Sequence of chain 1.A:
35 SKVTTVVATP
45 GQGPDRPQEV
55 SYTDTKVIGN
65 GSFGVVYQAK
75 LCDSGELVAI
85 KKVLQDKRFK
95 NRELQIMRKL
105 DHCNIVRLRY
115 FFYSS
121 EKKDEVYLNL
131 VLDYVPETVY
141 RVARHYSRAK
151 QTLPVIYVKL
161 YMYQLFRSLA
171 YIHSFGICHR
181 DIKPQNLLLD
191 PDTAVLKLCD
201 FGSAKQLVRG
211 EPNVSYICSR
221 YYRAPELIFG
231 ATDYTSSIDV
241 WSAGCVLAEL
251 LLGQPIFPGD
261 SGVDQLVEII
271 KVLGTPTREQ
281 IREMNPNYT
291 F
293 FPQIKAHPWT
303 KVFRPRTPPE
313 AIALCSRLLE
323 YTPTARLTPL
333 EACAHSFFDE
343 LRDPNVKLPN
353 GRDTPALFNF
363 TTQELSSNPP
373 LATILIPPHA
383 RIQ

Binding-site contacts:
Ligand atom C6 contacts residue ASP200 of chain 1.A at 3.4 Å.
Ligand atom O11 contacts residue ILE62 of chain 1.A at 3.4 Å.
Ligand atom C23 contacts residue THR138 of chain 1.A at 3.7 Å.
Ligand atom C6 contacts residue PHE67 of chain 1.A at 3.8 Å (hydrophobic).
Ligand atom C10 contacts residue ILE62 of chain 1.A at 3.8 Å (hydrophobic).
Ligand atom N19 contacts residue ALA83 of chain 1.A at 3.5 Å.
Ligand atom N19 contacts residue LEU188 of chain 1.A at 3.6 Å.
Ligand atom C30 contacts residue ALA83 of chain 1.A at 3.7 Å (hydrophobic).
Ligand atom O9 contacts residue LEU132 of chain 1.A at 3.4 Å.
Ligand atom C26 contacts residue VAL135 of chain 1.A at 2.9 Å (hydrophobic).
Ligand atom C28 contacts residue LEU188 of chain 1.A at 3.6 Å (hydrophobic).
Ligand atom C27 contacts residue LEU188 of chain 1.A at 3.5 Å (hydrophobic).
Ligand atom C30 contacts residue ASP133 of chain 1.A at 3.6 Å.
Ligand atom O8 contacts residue TYR134 of chain 1.A at 3.3 Å.
Ligand atom C16 contacts residue GLN185 of chain 1.A at 3.3 Å.
Ligand atom C23 contacts residue ARG141 of chain 1.A at 3.6 Å.
Ligand atom O15 contacts residue VAL135 of chain 1.A at 2.5 Å (h-bond).
Ligand atom O8 contacts residue LEU188 of chain 1.A at 3.4 Å.
Ligand atom O11 contacts residue ASN64 of chain 1.A at 3.5 Å (h-bond).
Ligand atom C10 contacts residue PHE67 of chain 1.A at 3.5 Å (hydrophobic).
Ligand atom C30 contacts residue LEU188 of chain 1.A at 3.2 Å (hydrophobic).
Ligand atom C24 contacts residue THR138 of chain 1.A at 3.6 Å.
Ligand atom O11 contacts residue PHE67 of chain 1.A at 3.3 Å.
Ligand atom C22 contacts residue ILE62 of chain 1.A at 3.6 Å (hydrophobic).
Ligand atom O8 contacts residue ASP133 of chain 1.A at 3.6 Å.
Ligand atom C5 contacts residue ASP200 of chain 1.A at 3.5 Å.
Ligand atom O8 contacts residue VAL135 of chain 1.A at 2.9 Å (h-bond).
Ligand atom C26 contacts residue LEU188 of chain 1.A at 3.7 Å (hydrophobic).
Ligand atom O11 contacts residue GLY63 of chain 1.A at 2.9 Å.
Ligand atom O11 contacts residue VAL70 of chain 1.A at 3.5 Å.
Ligand atom N19 contacts residue ASP133 of chain 1.A at 2.7 Å (salt-bridge).
Ligand atom C29 contacts residue LEU188 of chain 1.A at 3.5 Å (hydrophobic).
Ligand atom O9 contacts residue VAL110 of chain 1.A at 3.7 Å.
Ligand atom O15 contacts residue PRO136 of chain 1.A at 2.6 Å (h-bond).
Ligand atom C17 contacts residue GLN185 of chain 1.A at 3.3 Å.
Ligand atom C23 contacts residue ILE62 of chain 1.A at 3.6 Å (hydrophobic).
Ligand atom O15 contacts residue TYR134 of chain 1.A at 3.6 Å.
Ligand atom C24 contacts residue ARG141 of chain 1.A at 3.6 Å.
Ligand atom C13 contacts residue PHE67 of chain 1.A at 3.7 Å (hydrophobic).
Ligand atom C25 contacts residue VAL135 of chain 1.A at 3.1 Å (hydrophobic).

The protein below binds the small molecule below.
Small molecule (SMILES): O=C1NC(=O)c2c1c1cccn3[Ru](C#[O+])(C4C=CC=C4)<-n4c5ccc(O)cc5c2c4c13